Sequence of chain 1.B:
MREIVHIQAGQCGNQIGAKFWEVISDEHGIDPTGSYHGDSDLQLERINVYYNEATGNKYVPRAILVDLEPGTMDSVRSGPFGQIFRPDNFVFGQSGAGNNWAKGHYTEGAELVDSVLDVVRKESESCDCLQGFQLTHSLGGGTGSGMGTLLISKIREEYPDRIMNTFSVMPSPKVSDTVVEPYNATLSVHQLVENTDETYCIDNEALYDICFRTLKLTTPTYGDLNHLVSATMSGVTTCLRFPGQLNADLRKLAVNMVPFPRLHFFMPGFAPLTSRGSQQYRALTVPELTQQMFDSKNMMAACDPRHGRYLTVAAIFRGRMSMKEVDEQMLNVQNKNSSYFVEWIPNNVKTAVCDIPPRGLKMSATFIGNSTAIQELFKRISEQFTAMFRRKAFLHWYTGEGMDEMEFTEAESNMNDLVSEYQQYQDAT

A small-molecule ligand and the protein it binds are described below.
Small molecule (SMILES): CC(=O)O[C@H]1C(=O)[C@@]2(C)[C@H]([C@H](OC(=O)c3ccccc3)[C@]3(O)C[C@H](OC(=O)[C@H](O)[C@@H](NC(=O)c4ccccc4)c4ccccc4)C(C)=C1C3(C)C)[C@]1(OC(C)=O)CO[C@@H]1C[C@@H]2O

Binding-site contacts:
Ligand atom C08 contacts residue LEU228 of chain 1.B at 3.3 Å (hydrophobic).
Ligand atom C09 contacts residue HIS227 of chain 1.B at 3.9 Å.
Ligand atom C27 contacts residue GLY360 of chain 1.B at 4.0 Å.
Ligand atom C15 contacts residue PRO272 of chain 1.B at 3.6 Å (hydrophobic).
Ligand atom C42 contacts residue VAL23 of chain 1.B at 3.5 Å (hydrophobic).
Ligand atom C14 contacts residue THR274 of chain 1.B at 4.0 Å.
Ligand atom C07 contacts residue LEU228 of chain 1.B at 4.0 Å (hydrophobic).
Ligand atom C41 contacts residue VAL23 of chain 1.B at 3.2 Å (hydrophobic).
Ligand atom C09 contacts residue LEU228 of chain 1.B at 4.1 Å (hydrophobic).
Ligand atom C16 contacts residue PRO272 of chain 1.B at 4.0 Å (hydrophobic).
Ligand atom C19 contacts residue THR274 of chain 1.B at 3.3 Å.
Ligand atom O08 contacts residue ARG276 of chain 1.B at 3.6 Å.
Ligand atom C31 contacts residue HIS227 of chain 1.B at 3.4 Å.
Ligand atom O13 contacts residue ARG359 of chain 1.B at 3.4 Å (salt-bridge).
Ligand atom C44 contacts residue GLY360 of chain 1.B at 4.0 Å.
Ligand atom C08 contacts residue HIS227 of chain 1.B at 3.3 Å.
Ligand atom O06 contacts residue LEU273 of chain 1.B at 3.4 Å.
Ligand atom C36 contacts residue HIS227 of chain 1.B at 3.3 Å.
Ligand atom O07 contacts residue THR274 of chain 1.B at 3.7 Å.
Ligand atom C06 contacts residue HIS227 of chain 1.B at 2.8 Å.
Ligand atom O13 contacts residue GLY360 of chain 1.B at 3.6 Å (h-bond).
Ligand atom C39 contacts residue SER234 of chain 1.B at 3.9 Å.
Ligand atom O14 contacts residue HIS227 of chain 1.B at 2.2 Å (h-bond).
Ligand atom O06 contacts residue THR274 of chain 1.B at 3.2 Å (h-bond).
Ligand atom C30 contacts residue HIS227 of chain 1.B at 3.1 Å.
Ligand atom C41 contacts residue SER234 of chain 1.B at 3.6 Å.
Ligand atom C07 contacts residue HIS227 of chain 1.B at 2.7 Å.
Ligand atom C33 contacts residue ASP26 of chain 1.B at 3.9 Å.
Ligand atom O06 contacts residue PRO272 of chain 1.B at 3.8 Å.
Ligand atom C05 contacts residue HIS227 of chain 1.B at 3.4 Å.
Ligand atom C04 contacts residue HIS227 of chain 1.B at 4.0 Å.
Ligand atom C16 contacts residue THR274 of chain 1.B at 3.6 Å.
Ligand atom C07 contacts residue ASP224 of chain 1.B at 3.5 Å.
Ligand atom C06 contacts residue ASP224 of chain 1.B at 3.6 Å.
Ligand atom C14 contacts residue LEU215 of chain 1.B at 3.9 Å (hydrophobic).
Ligand atom O12 contacts residue GLY360 of chain 1.B at 3.4 Å (h-bond).
Ligand atom C44 contacts residue LEU361 of chain 1.B at 4.0 Å (hydrophobic).
Ligand atom O06 contacts residue LEU215 of chain 1.B at 3.6 Å.
Ligand atom C40 contacts residue SER234 of chain 1.B at 2.9 Å.
Ligand atom O13 contacts residue PRO358 of chain 1.B at 3.5 Å.